Sequence of chain 1.A:
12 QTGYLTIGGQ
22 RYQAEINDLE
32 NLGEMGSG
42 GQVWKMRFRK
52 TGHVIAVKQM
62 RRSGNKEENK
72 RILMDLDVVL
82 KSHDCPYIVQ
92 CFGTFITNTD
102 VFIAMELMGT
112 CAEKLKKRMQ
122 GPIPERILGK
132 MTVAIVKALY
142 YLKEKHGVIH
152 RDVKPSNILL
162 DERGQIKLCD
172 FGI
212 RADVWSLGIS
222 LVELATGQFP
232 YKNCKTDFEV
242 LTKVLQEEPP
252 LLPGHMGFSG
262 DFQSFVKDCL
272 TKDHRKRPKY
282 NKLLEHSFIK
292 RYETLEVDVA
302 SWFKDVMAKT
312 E

A small-molecule ligand and the protein it binds are described below.
Small molecule (SMILES): CCC(=O)N1CCC[C@@H](n2nc(-c3cn(CCc4ccccc4)nn3)c3c(N)ncnc32)C1

Binding-site contacts:
Ligand atom C21 contacts residue ASP171 of chain 1.A at 3.5 Å.
Ligand atom N33 contacts residue LEU108 of chain 1.A at 3.8 Å.
Ligand atom C07 contacts residue MET36 of chain 1.A at 4.0 Å (hydrophobic).
Ligand atom C08 contacts residue MET36 of chain 1.A at 3.8 Å (hydrophobic).
Ligand atom C13 contacts residue GLU114 of chain 1.A at 3.6 Å.
Ligand atom N01 contacts residue ALA57 of chain 1.A at 3.8 Å.
Ligand atom C13 contacts residue CYS112 of chain 1.A at 1.8 Å (hydrophobic).
Ligand atom C03 contacts residue LEU160 of chain 1.A at 3.6 Å (hydrophobic).
Ligand atom N29 contacts residue MET106 of chain 1.A at 3.5 Å.
Ligand atom C22 contacts residue LYS59 of chain 1.A at 4.0 Å.
Ligand atom O14 contacts residue LYS115 of chain 1.A at 3.3 Å (salt-bridge).
Ligand atom C17 contacts residue LEU160 of chain 1.A at 3.9 Å (hydrophobic).
Ligand atom C32 contacts residue MET109 of chain 1.A at 3.2 Å (hydrophobic).
Ligand atom C26 contacts residue LEU77 of chain 1.A at 3.5 Å (hydrophobic).
Ligand atom N33 contacts residue MET109 of chain 1.A at 2.9 Å (h-bond).
Ligand atom C28 contacts residue LYS59 of chain 1.A at 3.4 Å.
Ligand atom C02 contacts residue LEU160 of chain 1.A at 3.7 Å (hydrophobic).
Ligand atom N01 contacts residue LEU160 of chain 1.A at 4.0 Å.
Ligand atom C08 contacts residue GLY37 of chain 1.A at 3.5 Å.
Ligand atom C25 contacts residue ILE104 of chain 1.A at 4.0 Å (hydrophobic).
Ligand atom N01 contacts residue VAL90 of chain 1.A at 3.8 Å.
Ligand atom C32 contacts residue MET36 of chain 1.A at 3.7 Å (hydrophobic).
Ligand atom C32 contacts residue LEU108 of chain 1.A at 3.9 Å (hydrophobic).
Ligand atom C27 contacts residue ASP76 of chain 1.A at 3.9 Å.
Ligand atom C02 contacts residue GLU107 of chain 1.A at 3.8 Å.
Ligand atom N33 contacts residue GLU107 of chain 1.A at 4.0 Å.
Ligand atom C25 contacts residue LEU77 of chain 1.A at 3.7 Å (hydrophobic).
Ligand atom C26 contacts residue ASP76 of chain 1.A at 3.7 Å.
Ligand atom C02 contacts residue MET109 of chain 1.A at 3.8 Å (hydrophobic).
Ligand atom C13 contacts residue LYS115 of chain 1.A at 3.9 Å.
Ligand atom N01 contacts residue MET109 of chain 1.A at 4.0 Å.
Ligand atom C02 contacts residue ALA57 of chain 1.A at 3.9 Å (hydrophobic).
Ligand atom C24 contacts residue ILE104 of chain 1.A at 4.0 Å (hydrophobic).
Ligand atom N30 contacts residue VAL90 of chain 1.A at 4.0 Å.
Ligand atom N01 contacts residue GLU107 of chain 1.A at 2.8 Å (salt-bridge).
Ligand atom C26 contacts residue ILE73 of chain 1.A at 3.5 Å (hydrophobic).
Ligand atom N31 contacts residue MET36 of chain 1.A at 3.6 Å.
Ligand atom C23 contacts residue LYS59 of chain 1.A at 3.7 Å.
Ligand atom C12 contacts residue CYS112 of chain 1.A at 2.6 Å (hydrophobic).
Ligand atom C27 contacts residue LYS59 of chain 1.A at 4.0 Å.